Binding-site contacts:
Ligand atom O10 contacts residue ARG97 of chain 1.A at 3.2 Å (salt-bridge).
Ligand atom C7 contacts residue 5DL1 of chain 1.D at 0.5 Å.
Ligand atom N4 contacts residue HIS71 of chain 4.A at 3.1 Å (h-bond).
Ligand atom O13 contacts residue GLU171 of chain 3.A at 2.7 Å (salt-bridge).
Ligand atom P9 contacts residue 5DL1 of chain 1.D at 0.2 Å.
Ligand atom O11 contacts residue 5DL1 of chain 1.D at 0.3 Å (h-bond).
Ligand atom N1 contacts residue HIS167 of chain 3.A at 3.3 Å (h-bond).
Ligand atom N1 contacts residue HIS72 of chain 4.A at 3.1 Å (h-bond).
Ligand atom O12 contacts residue ARG119 of chain 1.A at 2.9 Å (salt-bridge).
Ligand atom O12 contacts residue LYS199 of chain 1.A at 2.7 Å (salt-bridge).
Ligand atom C6 contacts residue 5DL1 of chain 1.D at 1.1 Å.
Ligand atom C7 contacts residue GLU171 of chain 3.A at 3.0 Å.
Ligand atom N2 contacts residue EDO1 of chain 4.J at 2.9 Å.
Ligand atom O13 contacts residue 5DL1 of chain 1.D at 0.7 Å (h-bond).
Ligand atom N1 contacts residue 5DL1 of chain 1.D at 0.4 Å (h-bond).
Ligand atom N4 contacts residue 5DL1 of chain 1.D at 0.1 Å (h-bond).
Ligand atom C3 contacts residue EDO1 of chain 4.J at 2.9 Å.
Ligand atom C7 contacts residue MN1 of chain 1.B at 3.3 Å.
Ligand atom O13 contacts residue GLU19 of chain 4.A at 3.2 Å (salt-bridge).
Ligand atom O13 contacts residue MN1 of chain 1.B at 2.2 Å.
Ligand atom C3 contacts residue MN1 of chain 1.C at 3.2 Å.
Ligand atom N4 contacts residue MN1 of chain 1.C at 2.3 Å.
Ligand atom C5 contacts residue HIS71 of chain 4.A at 3.3 Å.
Ligand atom O10 contacts residue ARG119 of chain 1.A at 3.1 Å (salt-bridge).
Ligand atom O10 contacts residue LYS175 of chain 3.A at 2.6 Å (salt-bridge).
Ligand atom O13 contacts residue HIS45 of chain 3.A at 3.2 Å (h-bond).
Ligand atom N1 contacts residue MN1 of chain 1.B at 2.2 Å.
Ligand atom N1 contacts residue GLU171 of chain 3.A at 3.3 Å (salt-bridge).
Ligand atom C6 contacts residue EDO1 of chain 4.J at 2.7 Å.
Ligand atom N4 contacts residue GLU75 of chain 4.A at 3.2 Å (salt-bridge).
Ligand atom C8 contacts residue 5DL1 of chain 1.D at 0.3 Å.
Ligand atom O12 contacts residue 5DL1 of chain 1.D at 0.1 Å (h-bond).
Ligand atom O10 contacts residue 5DL1 of chain 1.D at 0.5 Å (h-bond).
Ligand atom C5 contacts residue HIS167 of chain 3.A at 3.3 Å.
Ligand atom O11 contacts residue SER197 of chain 1.A at 2.7 Å (h-bond).
Ligand atom O11 contacts residue ARG97 of chain 1.A at 2.9 Å (salt-bridge).
Ligand atom C3 contacts residue 5DL1 of chain 1.D at 0.6 Å.
Ligand atom C5 contacts residue 5DL1 of chain 1.D at 0.3 Å.
Ligand atom C5 contacts residue MN1 of chain 1.B at 3.2 Å.
Ligand atom N2 contacts residue 5DL1 of chain 1.D at 0.8 Å (h-bond).

Sequence of chain 4.A:
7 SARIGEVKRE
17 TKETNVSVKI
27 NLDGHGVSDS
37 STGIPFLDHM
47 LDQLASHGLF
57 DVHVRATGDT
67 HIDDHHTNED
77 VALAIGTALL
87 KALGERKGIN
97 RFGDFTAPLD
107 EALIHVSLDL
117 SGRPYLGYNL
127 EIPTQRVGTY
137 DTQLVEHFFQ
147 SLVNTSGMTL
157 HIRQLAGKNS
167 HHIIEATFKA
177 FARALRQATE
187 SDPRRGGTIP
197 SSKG

The small molecule below binds the protein below.
Small molecule (SMILES): O=P(O)(O)C[C@H](O)Cn1cncn1

Sequence of chain 3.A:
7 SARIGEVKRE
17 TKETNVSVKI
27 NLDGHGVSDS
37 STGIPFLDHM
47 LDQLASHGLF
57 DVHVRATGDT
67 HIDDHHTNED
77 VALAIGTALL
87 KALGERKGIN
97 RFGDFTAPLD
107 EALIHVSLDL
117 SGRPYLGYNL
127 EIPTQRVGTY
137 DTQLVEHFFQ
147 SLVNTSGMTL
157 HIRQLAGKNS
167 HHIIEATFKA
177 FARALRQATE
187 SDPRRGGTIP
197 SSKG

Sequence of chain 1.A:
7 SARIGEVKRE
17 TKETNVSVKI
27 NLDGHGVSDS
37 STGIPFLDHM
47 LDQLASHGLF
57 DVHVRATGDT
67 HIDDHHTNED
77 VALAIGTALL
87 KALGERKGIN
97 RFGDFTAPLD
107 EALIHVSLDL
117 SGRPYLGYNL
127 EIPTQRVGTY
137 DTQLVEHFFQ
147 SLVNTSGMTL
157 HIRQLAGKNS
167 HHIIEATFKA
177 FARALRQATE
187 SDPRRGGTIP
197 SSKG